The small molecule below binds the protein below.
Small molecule (SMILES): CC[C@H](C)[C@H](NC(=O)[C@@H](NC(=O)[C@@H](N)CS)C(C)C)C(=O)N[C@@H](CC(C)C)C(=O)O

Sequence of chain 1.J:
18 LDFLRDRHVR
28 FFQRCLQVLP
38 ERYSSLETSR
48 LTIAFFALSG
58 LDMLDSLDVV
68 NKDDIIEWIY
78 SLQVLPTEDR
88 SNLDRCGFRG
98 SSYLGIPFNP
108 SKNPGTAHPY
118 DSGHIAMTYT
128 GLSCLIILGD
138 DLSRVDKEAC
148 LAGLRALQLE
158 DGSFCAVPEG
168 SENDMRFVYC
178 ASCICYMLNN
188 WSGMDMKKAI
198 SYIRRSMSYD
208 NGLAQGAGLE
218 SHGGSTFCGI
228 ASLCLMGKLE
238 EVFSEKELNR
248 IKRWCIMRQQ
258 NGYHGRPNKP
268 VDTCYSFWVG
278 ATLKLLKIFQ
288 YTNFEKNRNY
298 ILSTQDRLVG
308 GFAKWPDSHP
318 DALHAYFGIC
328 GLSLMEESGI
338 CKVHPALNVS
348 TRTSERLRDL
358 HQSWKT

Binding-site contacts:
Ligand atom SG contacts residue GER1 of chain 1.RA at 1.8 Å.
Ligand atom N contacts residue GER1 of chain 1.RA at 3.6 Å.
Ligand atom O contacts residue ARG173 of chain 1.J at 2.7 Å (salt-bridge).
Ligand atom SG contacts residue LEU43 of chain 1.J at 4.1 Å.
Ligand atom CG1 contacts residue GER1 of chain 1.RA at 3.9 Å.
Ligand atom C contacts residue TYR166 of chain 1.I at 3.6 Å (hydrophobic).
Ligand atom N contacts residue GER1 of chain 1.RA at 3.1 Å.
Ligand atom CG2 contacts residue LEU320 of chain 1.J at 4.1 Å (hydrophobic).
Ligand atom CA contacts residue TYR166 of chain 1.I at 4.1 Å (hydrophobic).
Ligand atom C contacts residue TYR166 of chain 1.I at 3.9 Å (hydrophobic).
Ligand atom CD2 contacts residue ALA123 of chain 1.J at 4.2 Å (hydrophobic).
Ligand atom CD1 contacts residue LEU320 of chain 1.J at 3.6 Å (hydrophobic).
Ligand atom CG2 contacts residue GER1 of chain 1.RA at 4.0 Å.
Ligand atom N contacts residue ARG173 of chain 1.J at 4.2 Å.
Ligand atom CB contacts residue GER1 of chain 1.RA at 2.9 Å.
Ligand atom CD2 contacts residue PHE174 of chain 1.J at 4.1 Å (hydrophobic).
Ligand atom CA contacts residue GER1 of chain 1.RA at 4.1 Å.
Ligand atom CD1 contacts residue THR49 of chain 1.J at 4.2 Å.
Ligand atom C contacts residue ARG173 of chain 1.J at 3.7 Å.
Ligand atom O contacts residue TYR166 of chain 1.I at 4.1 Å.
Ligand atom CA contacts residue GER1 of chain 1.RA at 3.0 Å.
Ligand atom CD1 contacts residue SER46 of chain 1.J at 4.3 Å.
Ligand atom CD1 contacts residue GRG1 of chain 1.IA at 4.3 Å.
Ligand atom N contacts residue TYR166 of chain 1.I at 4.0 Å.
Ligand atom CA contacts residue ARG173 of chain 1.J at 3.9 Å.
Ligand atom O contacts residue GLN167 of chain 1.I at 3.2 Å (h-bond).
Ligand atom CG1 contacts residue LEU320 of chain 1.J at 3.9 Å (hydrophobic).
Ligand atom CB contacts residue LEU43 of chain 1.J at 3.9 Å (hydrophobic).
Ligand atom O contacts residue TYR166 of chain 1.I at 3.5 Å.
Ligand atom O contacts residue GRG1 of chain 1.IA at 3.9 Å.
Ligand atom CG2 contacts residue GRG1 of chain 1.IA at 3.9 Å.
Ligand atom O contacts residue GER1 of chain 1.RA at 4.2 Å.
Ligand atom CD2 contacts residue ARG173 of chain 1.J at 3.8 Å.
Ligand atom OXT contacts residue TYR166 of chain 1.I at 4.0 Å.
Ligand atom CG2 contacts residue LEU320 of chain 1.J at 4.2 Å (hydrophobic).
Ligand atom O contacts residue TYR166 of chain 1.I at 3.8 Å.
Ligand atom CD2 contacts residue HIS121 of chain 1.J at 4.2 Å.
Ligand atom C contacts residue GER1 of chain 1.RA at 3.3 Å.
Ligand atom CD1 contacts residue ALA123 of chain 1.J at 4.2 Å (hydrophobic).
Ligand atom CD1 contacts residue MET124 of chain 1.J at 3.8 Å (hydrophobic).

Sequence of chain 1.I:
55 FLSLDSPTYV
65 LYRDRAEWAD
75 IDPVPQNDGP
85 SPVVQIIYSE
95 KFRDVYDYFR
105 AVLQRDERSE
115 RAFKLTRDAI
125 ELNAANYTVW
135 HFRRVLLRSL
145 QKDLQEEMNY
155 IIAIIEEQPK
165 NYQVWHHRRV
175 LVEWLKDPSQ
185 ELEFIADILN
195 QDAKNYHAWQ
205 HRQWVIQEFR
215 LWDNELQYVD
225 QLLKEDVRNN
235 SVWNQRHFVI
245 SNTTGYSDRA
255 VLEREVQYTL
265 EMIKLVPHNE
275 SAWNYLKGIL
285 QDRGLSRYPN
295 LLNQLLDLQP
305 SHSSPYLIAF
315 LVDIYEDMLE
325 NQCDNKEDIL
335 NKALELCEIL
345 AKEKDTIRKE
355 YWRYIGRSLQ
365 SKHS